Binding-site contacts:
Ligand atom C4 contacts residue GLN116 of chain 1.A at 3.7 Å.
Ligand atom BR5 contacts residue ARG123 of chain 1.A at 3.8 Å.
Ligand atom N1 contacts residue PHE115 of chain 1.A at 4.0 Å.
Ligand atom C2 contacts residue PHE115 of chain 1.A at 3.5 Å (hydrophobic).
Ligand atom C5 contacts residue VAL74 of chain 1.A at 3.9 Å (hydrophobic).
Ligand atom BR5 contacts residue ASP152 of chain 1.A at 3.9 Å.
Ligand atom C6 contacts residue PHE156 of chain 1.A at 3.8 Å (hydrophobic).
Ligand atom C4 contacts residue ASP152 of chain 1.A at 4.1 Å.
Ligand atom O2 contacts residue GLN116 of chain 1.A at 3.4 Å (h-bond).
Ligand atom C3' contacts residue ILE49 of chain 1.A at 4.0 Å (hydrophobic).
Ligand atom O2 contacts residue MET104 of chain 1.A at 3.8 Å.
Ligand atom C2 contacts residue GLN116 of chain 1.A at 3.5 Å.
Ligand atom N4 contacts residue GLN116 of chain 1.A at 3.0 Å (h-bond).
Ligand atom O5' contacts residue VAL74 of chain 1.A at 4.0 Å.
Ligand atom C2' contacts residue TYR223 of chain 1.A at 4.0 Å (hydrophobic).
Ligand atom BR5 contacts residue ARG147 of chain 1.A at 3.7 Å.
Ligand atom N4 contacts residue PHE156 of chain 1.A at 3.8 Å.
Ligand atom O2 contacts residue PHE156 of chain 1.A at 3.8 Å.
Ligand atom BR5 contacts residue GLU72 of chain 1.A at 2.7 Å.
Ligand atom O5' contacts residue GLU216 of chain 1.A at 3.4 Å (salt-bridge).
Ligand atom O3' contacts residue ILE219 of chain 1.A at 3.6 Å.
Ligand atom C4 contacts residue PHE156 of chain 1.A at 3.5 Å (hydrophobic).
Ligand atom C1' contacts residue PHE156 of chain 1.A at 4.1 Å (hydrophobic).
Ligand atom N4 contacts residue ASP152 of chain 1.A at 3.0 Å (salt-bridge).
Ligand atom N3 contacts residue GLN116 of chain 1.A at 2.8 Å (h-bond).
Ligand atom C2' contacts residue PHE156 of chain 1.A at 3.5 Å (hydrophobic).
Ligand atom BR5 contacts residue VAL74 of chain 1.A at 3.6 Å.
Ligand atom C2' contacts residue ILE49 of chain 1.A at 4.0 Å (hydrophobic).
Ligand atom C6 contacts residue VAL74 of chain 1.A at 3.7 Å (hydrophobic).
Ligand atom C3' contacts residue TYR105 of chain 1.A at 4.1 Å (hydrophobic).
Ligand atom C5' contacts residue VAL74 of chain 1.A at 3.9 Å (hydrophobic).
Ligand atom O5' contacts residue ARG213 of chain 1.A at 3.8 Å.
Ligand atom C4 contacts residue PHE115 of chain 1.A at 3.8 Å (hydrophobic).
Ligand atom C5 contacts residue PHE156 of chain 1.A at 3.9 Å (hydrophobic).
Ligand atom N3 contacts residue PHE115 of chain 1.A at 3.4 Å.
Ligand atom N1 contacts residue PHE156 of chain 1.A at 3.6 Å.
Ligand atom O2 contacts residue PHE115 of chain 1.A at 3.8 Å.
Ligand atom O3' contacts residue TYR105 of chain 1.A at 3.0 Å (h-bond).
Ligand atom C2 contacts residue PHE156 of chain 1.A at 3.4 Å (hydrophobic).
Ligand atom N3 contacts residue PHE156 of chain 1.A at 3.3 Å.

Sequence of chain 1.A:
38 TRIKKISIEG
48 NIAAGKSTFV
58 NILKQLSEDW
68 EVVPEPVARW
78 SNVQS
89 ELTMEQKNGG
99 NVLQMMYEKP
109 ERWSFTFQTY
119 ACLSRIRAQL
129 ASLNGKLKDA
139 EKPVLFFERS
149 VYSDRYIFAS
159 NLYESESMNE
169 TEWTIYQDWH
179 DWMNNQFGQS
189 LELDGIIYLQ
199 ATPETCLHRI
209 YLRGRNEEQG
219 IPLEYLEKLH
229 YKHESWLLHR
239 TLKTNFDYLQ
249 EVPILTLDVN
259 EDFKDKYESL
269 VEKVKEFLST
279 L

This protein binds this small molecule.
Small molecule (SMILES): Nc1nc(=O)n([C@H]2C[C@H](O)[C@@H](CO)O2)cc1Br